Sequence of chain 1.A:
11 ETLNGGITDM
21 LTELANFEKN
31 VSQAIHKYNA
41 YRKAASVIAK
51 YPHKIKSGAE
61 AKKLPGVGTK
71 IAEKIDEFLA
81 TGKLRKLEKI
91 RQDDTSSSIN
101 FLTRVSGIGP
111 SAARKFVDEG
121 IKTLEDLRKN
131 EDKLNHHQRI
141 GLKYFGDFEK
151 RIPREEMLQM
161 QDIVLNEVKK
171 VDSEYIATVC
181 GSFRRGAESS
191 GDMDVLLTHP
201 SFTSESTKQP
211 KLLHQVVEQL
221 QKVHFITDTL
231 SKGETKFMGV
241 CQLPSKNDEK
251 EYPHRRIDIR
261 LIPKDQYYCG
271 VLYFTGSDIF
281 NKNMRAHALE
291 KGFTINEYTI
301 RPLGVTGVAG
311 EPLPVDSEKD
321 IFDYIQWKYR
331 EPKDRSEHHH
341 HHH

A protein and the small-molecule ligand that binds it are described below.
Small molecule (SMILES): Cc1cn([C@H]2C[C@H](O[P](=O)(O)OC[C@H]3O[C@@H](n4ccc(N)nc4=O)C[C@@H]3O[P](=O)(O)OC[C@H]3O[C@@H](n4cnc5c(=O)nc(N)[nH]c54)C[C@@H]3O[P](=O)(O)OC[C@H]3O[C@@H](n4cnc5c(=O)nc(N)[nH]c54)C[C@@H]3O)[C@@H](CO[P](=O)(O)O[C@H]3C[C@H](n4cnc5c(=O)nc(N)[nH]c54)O[C@@H]3COP(=O)(O)O)O2)c(=O)[nH]c1=O

Binding-site contacts:
Ligand atom N2 contacts residue ACT1 of chain 1.X at 3.3 Å.
Ligand atom C5' contacts residue TYR41 of chain 1.A at 3.6 Å (hydrophobic).
Ligand atom O3' contacts residue GLY66 of chain 1.A at 3.5 Å.
Ligand atom O4' contacts residue ACT1 of chain 1.FA at 3.5 Å (h-bond).
Ligand atom O2 contacts residue ACT1 of chain 1.FA at 3.7 Å.
Ligand atom OP1 contacts residue THR69 of chain 1.A at 3.5 Å (h-bond).
Ligand atom OP2 contacts residue GLY68 of chain 1.A at 3.5 Å.
Ligand atom O3' contacts residue ILE71 of chain 1.A at 3.6 Å.
Ligand atom C5' contacts residue GLY68 of chain 1.A at 3.6 Å.
Ligand atom O5' contacts residue GLY68 of chain 1.A at 3.7 Å.
Ligand atom P contacts residue LYS70 of chain 1.A at 3.5 Å.
Ligand atom OP2 contacts residue LYS70 of chain 1.A at 3.2 Å (salt-bridge).
Ligand atom OP2 contacts residue LYS37 of chain 1.A at 3.3 Å (salt-bridge).
Ligand atom O4' contacts residue ALA40 of chain 1.A at 3.5 Å.
Ligand atom OP1 contacts residue NA1 of chain 1.L at 2.4 Å (h-bond).
Ligand atom C6 contacts residue HIS36 of chain 1.A at 3.6 Å.
Ligand atom OP2 contacts residue THR69 of chain 1.A at 3.6 Å.
Ligand atom C4' contacts residue GLY66 of chain 1.A at 3.5 Å.
Ligand atom O6 contacts residue HIS36 of chain 1.A at 3.4 Å.
Ligand atom P contacts residue LYS37 of chain 1.A at 3.5 Å.
Ligand atom P contacts residue GLY68 of chain 1.A at 3.8 Å.
Ligand atom OP2 contacts residue VAL67 of chain 1.A at 3.4 Å (h-bond).
Ligand atom C5' contacts residue ACT1 of chain 1.FA at 3.7 Å.
Ligand atom C5' contacts residue GLY66 of chain 1.A at 3.4 Å.
Ligand atom OP1 contacts residue GLY66 of chain 1.A at 2.9 Å (h-bond).
Ligand atom OP1 contacts residue ILE71 of chain 1.A at 3.1 Å (h-bond).
Ligand atom OP2 contacts residue LYS70 of chain 1.A at 3.3 Å (salt-bridge).
Ligand atom OP1 contacts residue LYS70 of chain 1.A at 2.9 Å (salt-bridge).
Ligand atom OP2 contacts residue NA1 of chain 1.L at 3.4 Å (h-bond).
Ligand atom C4' contacts residue ACT1 of chain 1.FA at 3.7 Å.
Ligand atom OP3 contacts residue LYS37 of chain 1.A at 2.7 Å (salt-bridge).
Ligand atom OP1 contacts residue VAL67 of chain 1.A at 3.5 Å (h-bond).
Ligand atom O3' contacts residue VAL67 of chain 1.A at 3.8 Å.
Ligand atom OP1 contacts residue LYS70 of chain 1.A at 3.5 Å (salt-bridge).
Ligand atom OP1 contacts residue LEU64 of chain 1.A at 3.7 Å.
Ligand atom N3 contacts residue ALA40 of chain 1.A at 3.5 Å.
Ligand atom OP1 contacts residue PRO65 of chain 1.A at 3.7 Å.
Ligand atom C3' contacts residue GLY68 of chain 1.A at 3.8 Å.
Ligand atom P contacts residue NA1 of chain 1.L at 3.3 Å.
Ligand atom OP1 contacts residue GLY68 of chain 1.A at 2.8 Å (h-bond).